Sequence of chain 2.C:
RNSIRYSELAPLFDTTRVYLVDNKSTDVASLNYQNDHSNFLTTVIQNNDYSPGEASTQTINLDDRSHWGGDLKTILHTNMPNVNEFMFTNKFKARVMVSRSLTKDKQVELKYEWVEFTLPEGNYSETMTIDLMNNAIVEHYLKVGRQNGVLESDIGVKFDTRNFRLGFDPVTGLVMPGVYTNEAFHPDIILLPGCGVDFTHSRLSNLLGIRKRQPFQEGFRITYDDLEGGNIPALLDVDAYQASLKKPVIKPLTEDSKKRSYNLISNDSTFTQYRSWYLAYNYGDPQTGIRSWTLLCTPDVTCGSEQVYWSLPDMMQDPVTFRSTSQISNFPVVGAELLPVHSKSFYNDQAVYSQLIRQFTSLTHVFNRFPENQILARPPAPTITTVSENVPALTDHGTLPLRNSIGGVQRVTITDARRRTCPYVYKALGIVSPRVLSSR

This small molecule binds to this protein.
Small molecule (SMILES): CC(C)[C@H](NC(=O)[C@@H]1CCCN1C(=O)[C@H](CC(N)=O)NC(=O)[C@H](Cc1ccccc1)NC(=O)[C@@H](N)[C@@H](C)O)C(=O)N[C@@H](Cc1ccc(O)cc1)C(=O)N1CCC[C@H]1C(=O)N[C@@H](Cc1ccc(O)cc1)C(=O)N[C@@H](CC(=O)O)C(=O)N[C@H](C=O)[C@@H](C)O

Sequence of chain 2.D:
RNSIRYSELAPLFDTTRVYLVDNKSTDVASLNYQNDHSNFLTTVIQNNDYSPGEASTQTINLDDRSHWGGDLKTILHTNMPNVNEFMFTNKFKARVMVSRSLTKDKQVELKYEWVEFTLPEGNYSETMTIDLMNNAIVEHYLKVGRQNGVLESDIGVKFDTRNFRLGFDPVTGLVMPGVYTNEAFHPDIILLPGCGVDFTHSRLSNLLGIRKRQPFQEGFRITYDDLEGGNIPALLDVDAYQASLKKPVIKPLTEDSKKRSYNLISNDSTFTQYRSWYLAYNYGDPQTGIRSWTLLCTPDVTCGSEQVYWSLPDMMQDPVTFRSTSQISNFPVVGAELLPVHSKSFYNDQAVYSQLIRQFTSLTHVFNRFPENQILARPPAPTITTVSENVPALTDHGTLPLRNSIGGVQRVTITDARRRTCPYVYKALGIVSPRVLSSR

Binding-site contacts:
Ligand atom CG2 contacts residue LEU145 of chain 2.C at 3.8 Å (hydrophobic).
Ligand atom CE1 contacts residue PRO180 of chain 2.D at 3.1 Å (hydrophobic).
Ligand atom OH contacts residue HIS446 of chain 2.C at 3.1 Å (h-bond).
Ligand atom C contacts residue ARG149 of chain 2.C at 3.8 Å.
Ligand atom CZ contacts residue HIS446 of chain 2.C at 3.7 Å.
Ligand atom CZ contacts residue ARG149 of chain 2.C at 3.8 Å.
Ligand atom CG1 contacts residue ARG450 of chain 2.C at 3.4 Å.
Ligand atom CB contacts residue ARG450 of chain 2.C at 3.6 Å.
Ligand atom CE1 contacts residue THR445 of chain 2.C at 3.3 Å.
Ligand atom C contacts residue HIS446 of chain 2.C at 3.4 Å.
Ligand atom CA contacts residue LYS339 of chain 2.C at 3.1 Å.
Ligand atom CG contacts residue GLU155 of chain 2.C at 3.8 Å.
Ligand atom OH contacts residue LEU239 of chain 2.D at 3.7 Å.
Ligand atom CG2 contacts residue GLU155 of chain 2.C at 3.7 Å.
Ligand atom CB contacts residue LYS339 of chain 2.C at 2.9 Å.
Ligand atom CG contacts residue PRO452 of chain 2.C at 3.5 Å (hydrophobic).
Ligand atom CD1 contacts residue PRO180 of chain 2.D at 3.4 Å (hydrophobic).
Ligand atom CG contacts residue LYS339 of chain 2.C at 3.8 Å.
Ligand atom CG contacts residue ARG450 of chain 2.C at 3.5 Å.
Ligand atom ND2 contacts residue GLU155 of chain 2.C at 3.1 Å (salt-bridge).
Ligand atom CB contacts residue PRO452 of chain 2.C at 3.9 Å (hydrophobic).
Ligand atom OH contacts residue THR445 of chain 2.C at 3.2 Å.
Ligand atom OD1 contacts residue GLU155 of chain 2.C at 3.8 Å.
Ligand atom OD1 contacts residue LYS339 of chain 2.C at 2.9 Å (salt-bridge).
Ligand atom CG1 contacts residue PHE451 of chain 2.C at 3.4 Å (hydrophobic).
Ligand atom CZ contacts residue THR175 of chain 2.D at 3.9 Å.
Ligand atom CG contacts residue TYR244 of chain 2.D at 3.1 Å (hydrophobic).
Ligand atom CE1 contacts residue ARG149 of chain 2.C at 3.6 Å.
Ligand atom O contacts residue HIS446 of chain 2.C at 2.8 Å.
Ligand atom CZ contacts residue ASP172 of chain 2.D at 3.8 Å.
Ligand atom OH contacts residue MET179 of chain 2.D at 3.4 Å (h-bond).
Ligand atom O contacts residue ARG450 of chain 2.C at 3.3 Å (salt-bridge).
Ligand atom CZ contacts residue THR445 of chain 2.C at 3.4 Å.
Ligand atom CB contacts residue GLN245 of chain 2.D at 3.6 Å.
Ligand atom O contacts residue ARG149 of chain 2.C at 2.6 Å (salt-bridge).
Ligand atom CE2 contacts residue MET179 of chain 2.D at 3.7 Å (hydrophobic).
Ligand atom OD2 contacts residue LYS339 of chain 2.C at 3.6 Å.
Ligand atom CE2 contacts residue HIS446 of chain 2.C at 3.5 Å.
Ligand atom CD contacts residue ARG450 of chain 2.C at 2.9 Å.
Ligand atom CG1 contacts residue GLU155 of chain 2.C at 3.8 Å.